Binding-site contacts:
Ligand atom O6 contacts residue PHE144 of chain 1.A at 3.7 Å.
Ligand atom C7 contacts residue ASN145 of chain 1.A at 3.4 Å.
Ligand atom C8 contacts residue ASN145 of chain 1.A at 4.5 Å.
Ligand atom C8 contacts residue ALA326 of chain 1.B at 4.3 Å (hydrophobic).
Ligand atom C5 contacts residue ASN145 of chain 1.A at 3.7 Å.
Ligand atom C2 contacts residue ASN145 of chain 1.A at 2.6 Å.
Ligand atom O7 contacts residue ASN145 of chain 1.A at 3.2 Å.
Ligand atom C8 contacts residue ILE442 of chain 1.B at 4.4 Å (hydrophobic).
Ligand atom C4 contacts residue ASN145 of chain 1.A at 4.3 Å.
Ligand atom O5 contacts residue ASN145 of chain 1.A at 2.4 Å (h-bond).
Ligand atom C1 contacts residue ASN145 of chain 1.A at 1.5 Å.
Ligand atom C8 contacts residue TYR325 of chain 1.B at 4.1 Å (hydrophobic).
Ligand atom N2 contacts residue ASN145 of chain 1.A at 3.0 Å (h-bond).
Ligand atom O5 contacts residue PHE144 of chain 1.A at 3.8 Å.
Ligand atom C1 contacts residue PHE144 of chain 1.A at 4.5 Å (hydrophobic).
Ligand atom C3 contacts residue ASN145 of chain 1.A at 3.9 Å.

This protein binds this small molecule.
Small molecule (SMILES): CC(=O)N[C@@H]1[C@@H](O)[C@H](O)[C@@H](CO)O[C@H]1O

Sequence of chain 1.B:
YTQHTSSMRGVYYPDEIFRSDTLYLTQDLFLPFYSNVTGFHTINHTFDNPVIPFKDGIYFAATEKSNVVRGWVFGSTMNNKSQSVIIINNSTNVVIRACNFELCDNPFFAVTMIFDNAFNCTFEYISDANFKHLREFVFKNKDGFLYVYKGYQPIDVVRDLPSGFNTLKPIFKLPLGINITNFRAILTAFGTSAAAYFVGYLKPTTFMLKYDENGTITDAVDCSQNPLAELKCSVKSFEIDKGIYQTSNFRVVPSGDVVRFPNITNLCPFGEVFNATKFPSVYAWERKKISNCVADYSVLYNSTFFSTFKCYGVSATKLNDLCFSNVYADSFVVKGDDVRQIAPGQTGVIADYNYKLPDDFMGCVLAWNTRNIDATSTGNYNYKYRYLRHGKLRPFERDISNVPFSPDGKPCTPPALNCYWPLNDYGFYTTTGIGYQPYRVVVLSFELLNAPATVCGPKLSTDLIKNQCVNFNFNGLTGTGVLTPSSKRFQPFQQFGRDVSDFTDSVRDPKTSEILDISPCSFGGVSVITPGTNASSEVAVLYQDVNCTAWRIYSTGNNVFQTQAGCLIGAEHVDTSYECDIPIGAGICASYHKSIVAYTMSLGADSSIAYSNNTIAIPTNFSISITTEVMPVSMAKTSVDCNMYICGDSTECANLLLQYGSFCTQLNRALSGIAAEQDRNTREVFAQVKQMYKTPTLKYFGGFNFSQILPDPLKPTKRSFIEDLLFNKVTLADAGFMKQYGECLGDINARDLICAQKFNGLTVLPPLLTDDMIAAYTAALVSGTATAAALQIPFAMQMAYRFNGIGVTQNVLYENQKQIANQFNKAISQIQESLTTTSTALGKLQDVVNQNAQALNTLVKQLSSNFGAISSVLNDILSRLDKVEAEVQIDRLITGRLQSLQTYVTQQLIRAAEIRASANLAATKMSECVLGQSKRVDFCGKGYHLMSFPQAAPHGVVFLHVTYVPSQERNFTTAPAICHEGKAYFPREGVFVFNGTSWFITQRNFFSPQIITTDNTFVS

Sequence of chain 1.A:
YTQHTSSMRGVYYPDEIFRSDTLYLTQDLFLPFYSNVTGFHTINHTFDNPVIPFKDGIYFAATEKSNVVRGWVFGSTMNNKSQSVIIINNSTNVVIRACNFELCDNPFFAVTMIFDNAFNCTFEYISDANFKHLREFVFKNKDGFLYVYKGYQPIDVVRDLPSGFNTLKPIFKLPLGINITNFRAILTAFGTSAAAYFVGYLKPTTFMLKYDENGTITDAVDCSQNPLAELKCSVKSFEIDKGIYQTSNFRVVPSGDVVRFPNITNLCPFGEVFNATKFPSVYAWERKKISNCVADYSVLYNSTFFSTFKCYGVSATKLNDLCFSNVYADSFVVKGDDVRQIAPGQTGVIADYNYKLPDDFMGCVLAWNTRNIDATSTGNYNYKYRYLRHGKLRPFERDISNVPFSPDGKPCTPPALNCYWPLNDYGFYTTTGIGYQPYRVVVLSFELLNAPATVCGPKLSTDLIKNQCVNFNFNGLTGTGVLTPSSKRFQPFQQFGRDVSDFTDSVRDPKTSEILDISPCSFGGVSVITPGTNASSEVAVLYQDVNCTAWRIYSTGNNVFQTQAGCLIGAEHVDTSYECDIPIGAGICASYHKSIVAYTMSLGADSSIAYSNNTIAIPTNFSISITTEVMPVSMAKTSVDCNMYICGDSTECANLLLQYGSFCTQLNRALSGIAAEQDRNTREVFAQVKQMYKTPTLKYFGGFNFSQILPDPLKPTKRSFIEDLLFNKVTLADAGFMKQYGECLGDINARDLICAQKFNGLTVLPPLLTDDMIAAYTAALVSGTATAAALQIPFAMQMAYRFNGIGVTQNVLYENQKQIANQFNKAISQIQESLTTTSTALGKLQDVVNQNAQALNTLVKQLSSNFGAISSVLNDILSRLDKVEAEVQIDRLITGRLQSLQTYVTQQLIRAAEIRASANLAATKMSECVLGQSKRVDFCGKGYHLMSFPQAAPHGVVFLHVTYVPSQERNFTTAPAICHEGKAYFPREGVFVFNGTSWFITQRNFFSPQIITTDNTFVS